Binding-site contacts:
Ligand atom C6 contacts residue GLU34 of chain 1.A at 2.7 Å.
Ligand atom C6 contacts residue PHE19 of chain 1.A at 3.2 Å (hydrophobic).
Ligand atom O4 contacts residue TYR72 of chain 1.A at 3.6 Å.
Ligand atom O5 contacts residue ASN73 of chain 1.A at 3.8 Å.
Ligand atom O5 contacts residue PHE19 of chain 1.A at 3.9 Å.
Ligand atom C8 contacts residue ARG77 of chain 1.A at 3.7 Å.
Ligand atom O4 contacts residue ASN73 of chain 1.A at 3.6 Å.
Ligand atom O5 contacts residue MAN7 of chain 1.D at 3.8 Å.
Ligand atom C6 contacts residue MAN7 of chain 1.D at 3.7 Å.
Ligand atom O5 contacts residue ASN73 of chain 1.A at 2.3 Å (h-bond).
Ligand atom N2 contacts residue ASN73 of chain 1.A at 2.7 Å (h-bond).
Ligand atom C2 contacts residue ASN73 of chain 1.A at 2.4 Å.
Ligand atom O7 contacts residue ARG77 of chain 1.A at 3.8 Å.
Ligand atom C8 contacts residue MAN4 of chain 1.D at 3.9 Å.
Ligand atom C5 contacts residue ASN73 of chain 1.A at 3.6 Å.
Ligand atom O3 contacts residue ARG77 of chain 1.A at 3.8 Å.
Ligand atom C6 contacts residue ASN73 of chain 1.A at 2.8 Å.
Ligand atom O6 contacts residue GLU34 of chain 1.A at 2.6 Å (salt-bridge).
Ligand atom O7 contacts residue ASP41 of chain 1.A at 3.9 Å.
Ligand atom C8 contacts residue ASN73 of chain 1.A at 4.0 Å.
Ligand atom O6 contacts residue THR36 of chain 1.A at 4.0 Å.
Ligand atom N2 contacts residue THR75 of chain 1.A at 3.4 Å.
Ligand atom C6 contacts residue THR36 of chain 1.A at 3.8 Å.
Ligand atom C2 contacts residue PHE19 of chain 1.A at 3.7 Å (hydrophobic).
Ligand atom C7 contacts residue ASN73 of chain 1.A at 3.7 Å.
Ligand atom C5 contacts residue PHE19 of chain 1.A at 3.5 Å (hydrophobic).
Ligand atom O2 contacts residue PHE19 of chain 1.A at 3.6 Å.
Ligand atom C8 contacts residue FUL9 of chain 1.D at 2.9 Å.
Ligand atom C6 contacts residue THR36 of chain 1.A at 4.0 Å.
Ligand atom O6 contacts residue MAN7 of chain 1.D at 3.5 Å (h-bond).
Ligand atom C5 contacts residue GLU34 of chain 1.A at 4.0 Å.
Ligand atom C1 contacts residue ASN73 of chain 1.A at 1.4 Å.
Ligand atom O7 contacts residue MAN4 of chain 1.D at 3.2 Å (h-bond).
Ligand atom C7 contacts residue FUL9 of chain 1.D at 4.0 Å.
Ligand atom O5 contacts residue THR36 of chain 1.A at 3.5 Å (h-bond).
Ligand atom C1 contacts residue MAN7 of chain 1.D at 3.9 Å.
Ligand atom C5 contacts residue ASN73 of chain 1.A at 3.7 Å.
Ligand atom O6 contacts residue PRO21 of chain 1.A at 3.8 Å.
Ligand atom C3 contacts residue ASN73 of chain 1.A at 3.6 Å.
Ligand atom N2 contacts residue FUL9 of chain 1.D at 4.0 Å.

A protein and the small-molecule ligand that binds it are described below.
Small molecule (SMILES): CC(=O)N[C@H]1[C@H](O[C@H]2[C@H](O)[C@@H](NC(C)=O)CO[C@@H]2CO[C@H]2O[C@@H](C)[C@@H](O)[C@@H](O)[C@@H]2O)O[C@H](CO)[C@@H](O[C@H]2O[C@H](CO[C@H]3O[C@H](CO)[C@@H](O)[C@H](O)[C@@H]3O[C@H]3O[C@H](CO)[C@@H](O[C@H]4O[C@H](CO)[C@H](O)[C@H](O)[C@H]4O)[C@H](O)[C@H]3NC(C)=O)[C@@H](O)[C@H](O[C@H]3O[C@H](CO)[C@@H](O)[C@H](O)[C@@H]3O[C@@H]3O[C@H](CO)[C@@H](O)[C@H](O)[C@H]3NC(C)=O)[C@@H]2O)[C@@H]1O

Sequence of chain 1.A:
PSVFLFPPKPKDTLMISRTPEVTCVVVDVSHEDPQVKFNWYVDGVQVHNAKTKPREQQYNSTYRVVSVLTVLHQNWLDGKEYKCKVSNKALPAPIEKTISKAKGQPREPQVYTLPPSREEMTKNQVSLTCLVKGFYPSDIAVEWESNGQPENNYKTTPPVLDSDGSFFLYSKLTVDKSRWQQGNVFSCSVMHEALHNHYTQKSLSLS